Sequence of chain 1.A:
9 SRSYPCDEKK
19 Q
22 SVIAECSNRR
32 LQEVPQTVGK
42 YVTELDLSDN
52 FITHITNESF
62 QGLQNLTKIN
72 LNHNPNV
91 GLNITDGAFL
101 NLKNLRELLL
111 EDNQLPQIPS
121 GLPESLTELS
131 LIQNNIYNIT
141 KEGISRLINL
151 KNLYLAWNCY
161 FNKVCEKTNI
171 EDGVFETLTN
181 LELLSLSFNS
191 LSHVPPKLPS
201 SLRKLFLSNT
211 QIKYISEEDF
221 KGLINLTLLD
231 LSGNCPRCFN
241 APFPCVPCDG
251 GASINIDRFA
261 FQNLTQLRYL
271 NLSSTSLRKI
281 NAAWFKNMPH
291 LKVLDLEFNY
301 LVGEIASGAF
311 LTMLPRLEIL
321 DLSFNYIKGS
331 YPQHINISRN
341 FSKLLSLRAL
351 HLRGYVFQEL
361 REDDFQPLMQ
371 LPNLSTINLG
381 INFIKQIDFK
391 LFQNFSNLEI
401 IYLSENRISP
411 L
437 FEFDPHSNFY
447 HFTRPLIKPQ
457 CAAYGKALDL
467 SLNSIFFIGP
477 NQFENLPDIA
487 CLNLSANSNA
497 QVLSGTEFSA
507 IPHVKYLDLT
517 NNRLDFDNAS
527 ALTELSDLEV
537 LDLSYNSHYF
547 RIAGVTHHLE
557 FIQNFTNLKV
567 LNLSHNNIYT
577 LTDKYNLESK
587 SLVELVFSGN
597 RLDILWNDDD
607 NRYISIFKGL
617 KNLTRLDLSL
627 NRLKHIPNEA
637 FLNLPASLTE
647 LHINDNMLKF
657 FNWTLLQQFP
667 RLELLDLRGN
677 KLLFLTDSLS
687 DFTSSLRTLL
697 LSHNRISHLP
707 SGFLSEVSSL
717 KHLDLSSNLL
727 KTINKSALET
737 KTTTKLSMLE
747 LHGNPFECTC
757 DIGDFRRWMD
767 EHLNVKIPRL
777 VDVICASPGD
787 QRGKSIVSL

Binding-site contacts:
Ligand atom C1 contacts residue SER491 of chain 2.A at 4.1 Å.
Ligand atom C6 contacts residue LEU468 of chain 2.A at 3.8 Å (hydrophobic).
Ligand atom C3 contacts residue ASN489 of chain 2.A at 3.7 Å.
Ligand atom C1 contacts residue ASP514 of chain 2.A at 3.7 Å.
Ligand atom C8 contacts residue ARG547 of chain 1.A at 3.8 Å.
Ligand atom C1 contacts residue ASN489 of chain 2.A at 1.4 Å.
Ligand atom C5 contacts residue SER467 of chain 2.A at 4.0 Å.
Ligand atom C7 contacts residue ASN489 of chain 2.A at 3.3 Å.
Ligand atom C5 contacts residue ARG450 of chain 2.A at 3.8 Å.
Ligand atom O5 contacts residue SER491 of chain 2.A at 3.9 Å.
Ligand atom C4 contacts residue ARG450 of chain 2.A at 4.0 Å.
Ligand atom N2 contacts residue ASN489 of chain 2.A at 2.7 Å (h-bond).
Ligand atom C4 contacts residue ASN489 of chain 2.A at 4.2 Å.
Ligand atom C1 contacts residue ASP465 of chain 2.A at 4.2 Å.
Ligand atom C8 contacts residue LYS454 of chain 2.A at 3.7 Å.
Ligand atom C2 contacts residue ASN489 of chain 2.A at 2.4 Å.
Ligand atom O5 contacts residue SER467 of chain 2.A at 3.2 Å (h-bond).
Ligand atom C6 contacts residue SER491 of chain 2.A at 4.4 Å.
Ligand atom O6 contacts residue SER467 of chain 2.A at 3.2 Å (h-bond).
Ligand atom C6 contacts residue SER467 of chain 2.A at 3.6 Å.
Ligand atom C2 contacts residue ASP514 of chain 2.A at 3.8 Å.
Ligand atom C8 contacts residue CYS457 of chain 2.A at 3.8 Å (hydrophobic).
Ligand atom O5 contacts residue ASN489 of chain 2.A at 2.4 Å (h-bond).
Ligand atom O7 contacts residue LYS454 of chain 2.A at 3.2 Å (salt-bridge).
Ligand atom O7 contacts residue ASN489 of chain 2.A at 3.5 Å (h-bond).
Ligand atom O5 contacts residue ASP465 of chain 2.A at 4.1 Å.
Ligand atom O6 contacts residue SER404 of chain 2.A at 4.0 Å.
Ligand atom C5 contacts residue ASN489 of chain 2.A at 3.6 Å.
Ligand atom N2 contacts residue ASP514 of chain 2.A at 3.0 Å (salt-bridge).
Ligand atom C8 contacts residue TYR512 of chain 2.A at 3.8 Å (hydrophobic).
Ligand atom C8 contacts residue ASP514 of chain 2.A at 3.8 Å.
Ligand atom C3 contacts residue ARG450 of chain 2.A at 3.6 Å.
Ligand atom C7 contacts residue LYS454 of chain 2.A at 3.9 Å.
Ligand atom O6 contacts residue LEU468 of chain 2.A at 3.7 Å.
Ligand atom C3 contacts residue ASP514 of chain 2.A at 4.0 Å.
Ligand atom O4 contacts residue ARG450 of chain 2.A at 4.0 Å.
Ligand atom C1 contacts residue SER467 of chain 2.A at 4.1 Å.
Ligand atom O7 contacts residue ILE453 of chain 2.A at 3.8 Å.
Ligand atom C5 contacts residue SER491 of chain 2.A at 4.0 Å.
Ligand atom C7 contacts residue ASP514 of chain 2.A at 3.8 Å.

The small molecule below binds the protein below.
Small molecule (SMILES): CC(=O)N[C@H]1[C@H](O[C@H]2[C@H](O)[C@@H](NC(C)=O)CO[C@@H]2CO)O[C@H](CO)[C@@H](O)[C@@H]1O

Sequence of chain 2.A:
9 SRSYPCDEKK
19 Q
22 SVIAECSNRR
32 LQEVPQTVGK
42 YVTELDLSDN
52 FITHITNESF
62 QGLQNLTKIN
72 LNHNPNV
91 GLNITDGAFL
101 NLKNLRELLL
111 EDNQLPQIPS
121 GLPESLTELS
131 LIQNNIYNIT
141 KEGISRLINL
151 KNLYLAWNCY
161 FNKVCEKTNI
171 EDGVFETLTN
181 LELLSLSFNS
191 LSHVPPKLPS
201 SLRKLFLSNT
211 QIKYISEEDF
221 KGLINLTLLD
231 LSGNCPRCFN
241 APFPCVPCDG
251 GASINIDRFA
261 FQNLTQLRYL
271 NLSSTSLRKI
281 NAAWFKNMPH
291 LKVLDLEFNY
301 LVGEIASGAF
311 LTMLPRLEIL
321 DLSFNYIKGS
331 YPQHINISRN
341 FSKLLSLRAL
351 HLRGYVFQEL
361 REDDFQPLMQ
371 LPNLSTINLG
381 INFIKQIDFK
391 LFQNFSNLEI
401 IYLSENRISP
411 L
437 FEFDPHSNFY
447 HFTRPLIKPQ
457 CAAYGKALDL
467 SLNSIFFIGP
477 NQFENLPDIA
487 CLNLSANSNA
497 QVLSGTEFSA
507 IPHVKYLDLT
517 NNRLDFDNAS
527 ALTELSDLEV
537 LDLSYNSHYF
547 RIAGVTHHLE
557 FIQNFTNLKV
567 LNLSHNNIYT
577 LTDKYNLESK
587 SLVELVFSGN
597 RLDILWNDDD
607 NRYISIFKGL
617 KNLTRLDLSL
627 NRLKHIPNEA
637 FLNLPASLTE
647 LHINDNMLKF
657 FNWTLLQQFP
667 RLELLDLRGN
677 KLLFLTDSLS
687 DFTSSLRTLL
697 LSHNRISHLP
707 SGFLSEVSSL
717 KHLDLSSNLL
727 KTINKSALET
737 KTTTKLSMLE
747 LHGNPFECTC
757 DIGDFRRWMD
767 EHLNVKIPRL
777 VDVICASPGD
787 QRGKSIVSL